Binding-site contacts:
Ligand atom C7 contacts residue ASN204 of chain 1.I at 3.1 Å.
Ligand atom C3 contacts residue ASN204 of chain 1.I at 3.8 Å.
Ligand atom C1 contacts residue THR206 of chain 1.I at 3.9 Å.
Ligand atom O7 contacts residue ASN204 of chain 1.I at 2.9 Å (h-bond).
Ligand atom N2 contacts residue THR206 of chain 1.I at 3.7 Å.
Ligand atom C7 contacts residue SER244 of chain 1.I at 4.5 Å.
Ligand atom C8 contacts residue SER244 of chain 1.I at 3.0 Å.
Ligand atom C2 contacts residue ASN204 of chain 1.I at 2.4 Å.
Ligand atom C3 contacts residue THR206 of chain 1.I at 4.3 Å.
Ligand atom C8 contacts residue ASN204 of chain 1.I at 4.3 Å.
Ligand atom O5 contacts residue ASN204 of chain 1.I at 2.4 Å (h-bond).
Ligand atom C5 contacts residue ASN204 of chain 1.I at 3.7 Å.
Ligand atom C1 contacts residue ASN204 of chain 1.I at 1.4 Å.
Ligand atom C4 contacts residue ASN204 of chain 1.I at 4.2 Å.
Ligand atom C2 contacts residue THR206 of chain 1.I at 4.2 Å.
Ligand atom N2 contacts residue ASN204 of chain 1.I at 2.9 Å (h-bond).

The protein below binds the small molecule below.
Small molecule (SMILES): CC(=O)N[C@@H]1[C@@H](O)[C@H](O)[C@@H](CO)O[C@H]1O

Sequence of chain 1.I:
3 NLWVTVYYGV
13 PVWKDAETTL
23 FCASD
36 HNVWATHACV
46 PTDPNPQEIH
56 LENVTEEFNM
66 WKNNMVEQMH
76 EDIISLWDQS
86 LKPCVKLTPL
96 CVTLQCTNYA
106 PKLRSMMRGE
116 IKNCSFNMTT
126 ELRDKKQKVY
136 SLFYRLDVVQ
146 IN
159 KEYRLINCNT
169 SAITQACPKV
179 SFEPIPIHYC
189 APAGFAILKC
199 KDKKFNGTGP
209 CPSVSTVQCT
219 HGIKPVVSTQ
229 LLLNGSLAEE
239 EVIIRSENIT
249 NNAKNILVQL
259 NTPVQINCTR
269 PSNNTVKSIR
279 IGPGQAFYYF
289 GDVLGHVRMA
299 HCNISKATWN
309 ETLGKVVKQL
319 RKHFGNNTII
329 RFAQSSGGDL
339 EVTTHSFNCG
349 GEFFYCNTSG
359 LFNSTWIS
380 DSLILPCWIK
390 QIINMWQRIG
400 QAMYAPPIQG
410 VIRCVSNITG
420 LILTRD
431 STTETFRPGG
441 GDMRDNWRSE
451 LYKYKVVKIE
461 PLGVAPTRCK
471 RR